The protein below binds the small molecule below.
Small molecule (SMILES): CC(=O)N[C@H]1[C@H](O[C@H]2[C@H](O)[C@@H](NC(C)=O)CO[C@@H]2CO[C@@H]2O[C@@H](C)[C@@H](O)[C@@H](O)[C@@H]2O)O[C@H](CO)[C@@H](O[C@@H]2O[C@H](CO)[C@@H](O)[C@H](O)[C@@H]2O)[C@@H]1O

Sequence of chain 23.G:
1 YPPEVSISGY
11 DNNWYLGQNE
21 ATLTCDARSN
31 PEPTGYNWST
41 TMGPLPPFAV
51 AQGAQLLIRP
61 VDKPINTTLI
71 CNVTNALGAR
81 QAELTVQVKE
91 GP

Binding-site contacts:
Ligand atom C7 contacts residue PRO64 of chain 23.G at 3.8 Å (hydrophobic).
Ligand atom C2 contacts residue ASN66 of chain 23.G at 2.2 Å.
Ligand atom C5 contacts residue ASN66 of chain 23.G at 3.5 Å.
Ligand atom O5 contacts residue ASN66 of chain 23.G at 2.2 Å (h-bond).
Ligand atom C7 contacts residue ASN66 of chain 23.G at 4.0 Å.
Ligand atom N2 contacts residue ILE65 of chain 23.G at 4.4 Å.
Ligand atom C1 contacts residue ASN66 of chain 23.G at 1.4 Å.
Ligand atom N2 contacts residue PRO64 of chain 23.G at 4.3 Å.
Ligand atom N2 contacts residue ASN66 of chain 23.G at 2.8 Å (h-bond).
Ligand atom O7 contacts residue ASN66 of chain 23.G at 4.3 Å.
Ligand atom C8 contacts residue GLN87 of chain 23.G at 4.5 Å.
Ligand atom O7 contacts residue PRO64 of chain 23.G at 3.9 Å.
Ligand atom C3 contacts residue ASN66 of chain 23.G at 3.6 Å.
Ligand atom C8 contacts residue PRO64 of chain 23.G at 3.4 Å (hydrophobic).
Ligand atom C4 contacts residue ASN66 of chain 23.G at 4.0 Å.